Sequence of chain 1.A:
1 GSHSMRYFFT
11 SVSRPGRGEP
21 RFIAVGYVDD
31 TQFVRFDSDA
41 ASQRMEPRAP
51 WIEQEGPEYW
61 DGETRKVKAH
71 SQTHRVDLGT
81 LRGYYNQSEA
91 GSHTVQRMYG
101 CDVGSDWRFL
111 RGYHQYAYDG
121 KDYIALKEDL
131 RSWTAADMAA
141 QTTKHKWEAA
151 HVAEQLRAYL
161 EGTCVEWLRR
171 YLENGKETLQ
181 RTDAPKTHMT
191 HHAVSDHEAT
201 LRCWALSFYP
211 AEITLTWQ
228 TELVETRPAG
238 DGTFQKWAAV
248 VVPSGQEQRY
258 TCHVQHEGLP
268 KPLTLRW

The small molecule below binds the protein below.
Small molecule (SMILES): CC[C@H](C)[C@H](NC(=O)CNC(=O)[C@H](CC(C)C)NC(=O)[C@H](C)N)C(=O)NCC(=O)N[C@H](C(=O)N[C@@H](CC(C)C)C(=O)N[C@H](C(=O)N[C@H](C(=O)O)C(C)C)[C@@H](C)O)[C@@H](C)CC

Binding-site contacts:
Ligand atom N contacts residue TYR7 of chain 1.A at 3.2 Å (h-bond).
Ligand atom C contacts residue THR98 of chain 1.I at 3.1 Å.
Ligand atom CA contacts residue ASP77 of chain 1.A at 3.3 Å.
Ligand atom N contacts residue ASP77 of chain 1.A at 2.6 Å (salt-bridge).
Ligand atom O contacts residue TRP147 of chain 1.A at 3.0 Å (h-bond).
Ligand atom O contacts residue VAL152 of chain 1.A at 3.3 Å.
Ligand atom CD1 contacts residue PHE95 of chain 1.I at 3.1 Å (hydrophobic).
Ligand atom O contacts residue THR98 of chain 1.I at 2.8 Å (h-bond).
Ligand atom N contacts residue THR98 of chain 1.I at 3.0 Å (h-bond).
Ligand atom O contacts residue LYS66 of chain 1.A at 2.8 Å (salt-bridge).
Ligand atom N contacts residue LEU96 of chain 1.I at 3.4 Å (h-bond).
Ligand atom C contacts residue ASP77 of chain 1.A at 3.4 Å.
Ligand atom N contacts residue THR98 of chain 1.I at 2.8 Å (h-bond).
Ligand atom CB contacts residue TRP167 of chain 1.A at 3.3 Å (hydrophobic).
Ligand atom C contacts residue LYS146 of chain 1.A at 3.5 Å.
Ligand atom N contacts residue GLU63 of chain 1.A at 2.8 Å (salt-bridge).
Ligand atom OXT contacts residue TYR84 of chain 1.A at 3.2 Å (h-bond).
Ligand atom O contacts residue LYS146 of chain 1.A at 2.8 Å (salt-bridge).
Ligand atom CA contacts residue THR98 of chain 1.I at 3.2 Å.
Ligand atom CD1 contacts residue LEU96 of chain 1.I at 3.3 Å (hydrophobic).
Ligand atom O contacts residue THR98 of chain 1.I at 3.1 Å (h-bond).
Ligand atom O contacts residue GLN32 of chain 1.G at 3.2 Å (h-bond).
Ligand atom N contacts residue GLN155 of chain 1.A at 3.5 Å (h-bond).
Ligand atom CG2 contacts residue ARG97 of chain 1.A at 3.5 Å.
Ligand atom CD2 contacts residue TYR7 of chain 1.A at 3.3 Å (hydrophobic).
Ligand atom CG2 contacts residue ASP77 of chain 1.A at 3.4 Å.
Ligand atom O contacts residue GLY97 of chain 1.I at 2.9 Å.
Ligand atom O contacts residue TYR159 of chain 1.A at 3.2 Å.
Ligand atom O contacts residue LYS146 of chain 1.A at 2.8 Å (salt-bridge).
Ligand atom OG1 contacts residue LYS146 of chain 1.A at 2.8 Å (salt-bridge).
Ligand atom CD2 contacts residue TYR99 of chain 1.A at 3.5 Å (hydrophobic).
Ligand atom C contacts residue LYS66 of chain 1.A at 3.3 Å.
Ligand atom N contacts residue TYR171 of chain 1.A at 2.6 Å (h-bond).
Ligand atom O contacts residue TYR159 of chain 1.A at 2.6 Å (h-bond).
Ligand atom CB contacts residue THR98 of chain 1.I at 3.3 Å.
Ligand atom CB contacts residue GLU63 of chain 1.A at 3.2 Å.
Ligand atom CG contacts residue GLU63 of chain 1.A at 3.1 Å.
Ligand atom N contacts residue LYS66 of chain 1.A at 3.3 Å (salt-bridge).
Ligand atom OG1 contacts residue GLU30 of chain 1.I at 2.8 Å (salt-bridge).
Ligand atom O contacts residue TRP147 of chain 1.A at 3.5 Å.

Sequence of chain 1.G:
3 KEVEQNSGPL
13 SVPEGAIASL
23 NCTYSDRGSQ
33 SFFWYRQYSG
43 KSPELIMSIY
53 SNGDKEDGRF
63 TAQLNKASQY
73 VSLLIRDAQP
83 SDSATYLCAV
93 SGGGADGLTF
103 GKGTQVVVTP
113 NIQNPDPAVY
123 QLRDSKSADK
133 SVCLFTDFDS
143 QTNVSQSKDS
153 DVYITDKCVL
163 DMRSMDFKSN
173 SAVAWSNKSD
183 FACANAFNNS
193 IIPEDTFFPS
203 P

Sequence of chain 1.I:
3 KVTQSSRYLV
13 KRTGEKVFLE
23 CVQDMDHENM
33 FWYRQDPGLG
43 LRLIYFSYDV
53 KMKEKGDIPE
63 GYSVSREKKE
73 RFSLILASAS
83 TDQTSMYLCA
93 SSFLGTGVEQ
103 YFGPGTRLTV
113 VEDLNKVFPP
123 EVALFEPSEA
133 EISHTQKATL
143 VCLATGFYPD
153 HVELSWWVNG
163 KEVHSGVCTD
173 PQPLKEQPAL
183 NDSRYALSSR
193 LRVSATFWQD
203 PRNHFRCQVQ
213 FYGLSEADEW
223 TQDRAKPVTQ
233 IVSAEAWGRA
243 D